Sequence of chain 1.A:
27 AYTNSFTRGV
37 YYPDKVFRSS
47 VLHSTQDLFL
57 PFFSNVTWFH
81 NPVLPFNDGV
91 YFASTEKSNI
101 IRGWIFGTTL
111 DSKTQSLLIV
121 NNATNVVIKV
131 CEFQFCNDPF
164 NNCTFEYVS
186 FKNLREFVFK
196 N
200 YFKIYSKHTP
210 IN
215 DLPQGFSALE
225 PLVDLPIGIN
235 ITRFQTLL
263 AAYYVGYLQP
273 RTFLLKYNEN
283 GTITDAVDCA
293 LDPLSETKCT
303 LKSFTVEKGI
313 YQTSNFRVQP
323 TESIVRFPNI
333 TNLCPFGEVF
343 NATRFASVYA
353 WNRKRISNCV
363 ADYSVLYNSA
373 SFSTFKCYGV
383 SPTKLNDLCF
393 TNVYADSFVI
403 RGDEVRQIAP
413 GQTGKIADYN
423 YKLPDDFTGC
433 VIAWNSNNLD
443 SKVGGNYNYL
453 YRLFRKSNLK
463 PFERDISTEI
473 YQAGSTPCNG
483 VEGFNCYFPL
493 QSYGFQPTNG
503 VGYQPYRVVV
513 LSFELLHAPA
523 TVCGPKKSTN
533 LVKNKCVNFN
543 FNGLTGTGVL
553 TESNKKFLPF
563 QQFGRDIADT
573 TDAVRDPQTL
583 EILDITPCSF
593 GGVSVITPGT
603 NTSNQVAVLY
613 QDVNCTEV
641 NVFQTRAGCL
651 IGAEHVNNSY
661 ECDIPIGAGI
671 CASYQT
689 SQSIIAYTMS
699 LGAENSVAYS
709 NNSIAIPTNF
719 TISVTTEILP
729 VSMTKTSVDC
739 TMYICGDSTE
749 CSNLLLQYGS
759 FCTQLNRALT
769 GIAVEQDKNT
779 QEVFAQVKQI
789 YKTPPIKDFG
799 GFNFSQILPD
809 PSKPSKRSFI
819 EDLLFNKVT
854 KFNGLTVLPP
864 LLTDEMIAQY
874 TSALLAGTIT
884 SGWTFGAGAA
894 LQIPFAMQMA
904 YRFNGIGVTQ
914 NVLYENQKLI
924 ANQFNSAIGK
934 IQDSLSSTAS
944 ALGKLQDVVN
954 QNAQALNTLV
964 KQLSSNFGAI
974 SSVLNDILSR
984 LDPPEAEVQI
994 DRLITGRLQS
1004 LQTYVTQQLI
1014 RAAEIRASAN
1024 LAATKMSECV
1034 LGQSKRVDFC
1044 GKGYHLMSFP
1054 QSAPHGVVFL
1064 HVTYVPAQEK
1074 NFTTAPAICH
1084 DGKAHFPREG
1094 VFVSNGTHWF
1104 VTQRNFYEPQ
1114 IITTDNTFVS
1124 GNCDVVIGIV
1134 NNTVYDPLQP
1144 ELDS

Binding-site contacts:
Ligand atom O7 contacts residue PHE338 of chain 1.A at 4.5 Å.
Ligand atom C8 contacts residue LEU368 of chain 1.A at 4.0 Å (hydrophobic).
Ligand atom C5 contacts residue ASN343 of chain 1.A at 3.7 Å.
Ligand atom C3 contacts residue ASN343 of chain 1.A at 3.8 Å.
Ligand atom C4 contacts residue ASN343 of chain 1.A at 4.3 Å.
Ligand atom C7 contacts residue GLY339 of chain 1.A at 3.9 Å.
Ligand atom O7 contacts residue GLY339 of chain 1.A at 3.5 Å.
Ligand atom O3 contacts residue VAL367 of chain 1.A at 3.9 Å.
Ligand atom N2 contacts residue ASN343 of chain 1.A at 2.8 Å (h-bond).
Ligand atom C8 contacts residue PHE342 of chain 1.A at 3.8 Å (hydrophobic).
Ligand atom C8 contacts residue PHE338 of chain 1.A at 4.0 Å (hydrophobic).
Ligand atom C8 contacts residue GLY339 of chain 1.A at 4.2 Å.
Ligand atom O5 contacts residue ASN343 of chain 1.A at 2.5 Å (h-bond).
Ligand atom C1 contacts residue ASN343 of chain 1.A at 1.5 Å.
Ligand atom O7 contacts residue ASN343 of chain 1.A at 4.2 Å.
Ligand atom C7 contacts residue ASN343 of chain 1.A at 3.7 Å.
Ligand atom C2 contacts residue ASN343 of chain 1.A at 2.5 Å.

The small molecule below binds the protein below.
Small molecule (SMILES): CC(=O)N[C@@H]1[C@@H](O)[C@H](O)[C@@H](CO)O[C@H]1O